The protein below binds the small molecule below.
Small molecule (SMILES): O=C1N[C@@H](Cc2ccc(O)cc2)CN[C@H]1Cc1ccc(O)cc1

Binding-site contacts:
Ligand atom NB contacts residue VAL81 of chain 1.A at 3.6 Å (h-bond).
Ligand atom CAA contacts residue VAL82 of chain 1.A at 3.6 Å (hydrophobic).
Ligand atom NA contacts residue HEM1 of chain 1.B at 4.0 Å.
Ligand atom CGA contacts residue SO41 of chain 1.D at 3.5 Å.
Ligand atom CZA contacts residue MET61 of chain 1.A at 4.2 Å (hydrophobic).
Ligand atom CZA contacts residue PRO284 of chain 1.A at 3.9 Å (hydrophobic).
Ligand atom OHB contacts residue ALA166 of chain 1.A at 3.5 Å.
Ligand atom CD3 contacts residue THR228 of chain 1.A at 3.5 Å.
Ligand atom CD3 contacts residue PHE167 of chain 1.A at 3.7 Å (hydrophobic).
Ligand atom CD4 contacts residue VAL77 of chain 1.A at 4.0 Å (hydrophobic).
Ligand atom NA contacts residue VAL82 of chain 1.A at 4.1 Å.
Ligand atom CD1 contacts residue SO41 of chain 1.D at 3.0 Å.
Ligand atom CZB contacts residue VAL77 of chain 1.A at 3.8 Å (hydrophobic).
Ligand atom CD4 contacts residue PHE167 of chain 1.A at 3.8 Å (hydrophobic).
Ligand atom CE2 contacts residue PRO284 of chain 1.A at 3.9 Å (hydrophobic).
Ligand atom CE4 contacts residue VAL77 of chain 1.A at 3.4 Å (hydrophobic).
Ligand atom CBB contacts residue SO41 of chain 1.D at 3.3 Å.
Ligand atom OHB contacts residue VAL77 of chain 1.A at 3.9 Å.
Ligand atom CA contacts residue SO41 of chain 1.D at 4.1 Å.
Ligand atom CD3 contacts residue ALA232 of chain 1.A at 4.2 Å (hydrophobic).
Ligand atom CAA contacts residue SO41 of chain 1.D at 4.0 Å.
Ligand atom CGB contacts residue PHE167 of chain 1.A at 3.8 Å (hydrophobic).
Ligand atom CE2 contacts residue MET61 of chain 1.A at 3.1 Å (hydrophobic).
Ligand atom CE1 contacts residue GLN384 of chain 1.A at 3.8 Å.
Ligand atom CZB contacts residue PHE167 of chain 1.A at 3.8 Å (hydrophobic).
Ligand atom OB contacts residue HEM1 of chain 1.B at 3.4 Å.
Ligand atom OHA contacts residue PRO284 of chain 1.A at 3.3 Å.
Ligand atom CBA contacts residue SO41 of chain 1.D at 3.2 Å.
Ligand atom NA contacts residue ASN84 of chain 1.A at 4.0 Å.
Ligand atom CE3 contacts residue PHE167 of chain 1.A at 3.7 Å (hydrophobic).
Ligand atom CAA contacts residue VAL81 of chain 1.A at 4.1 Å (hydrophobic).
Ligand atom CGA contacts residue MET61 of chain 1.A at 4.1 Å (hydrophobic).
Ligand atom CE3 contacts residue THR228 of chain 1.A at 3.8 Å.
Ligand atom CB contacts residue ASN84 of chain 1.A at 3.7 Å.
Ligand atom CE4 contacts residue PHE167 of chain 1.A at 3.8 Å (hydrophobic).
Ligand atom CE4 contacts residue THR76 of chain 1.A at 4.1 Å.
Ligand atom OB contacts residue ASN84 of chain 1.A at 2.9 Å (h-bond).
Ligand atom OHB contacts residue TRP181 of chain 1.A at 4.0 Å.
Ligand atom CA contacts residue VAL81 of chain 1.A at 4.0 Å (hydrophobic).
Ligand atom CD2 contacts residue MET61 of chain 1.A at 2.9 Å (hydrophobic).

Sequence of chain 1.A:
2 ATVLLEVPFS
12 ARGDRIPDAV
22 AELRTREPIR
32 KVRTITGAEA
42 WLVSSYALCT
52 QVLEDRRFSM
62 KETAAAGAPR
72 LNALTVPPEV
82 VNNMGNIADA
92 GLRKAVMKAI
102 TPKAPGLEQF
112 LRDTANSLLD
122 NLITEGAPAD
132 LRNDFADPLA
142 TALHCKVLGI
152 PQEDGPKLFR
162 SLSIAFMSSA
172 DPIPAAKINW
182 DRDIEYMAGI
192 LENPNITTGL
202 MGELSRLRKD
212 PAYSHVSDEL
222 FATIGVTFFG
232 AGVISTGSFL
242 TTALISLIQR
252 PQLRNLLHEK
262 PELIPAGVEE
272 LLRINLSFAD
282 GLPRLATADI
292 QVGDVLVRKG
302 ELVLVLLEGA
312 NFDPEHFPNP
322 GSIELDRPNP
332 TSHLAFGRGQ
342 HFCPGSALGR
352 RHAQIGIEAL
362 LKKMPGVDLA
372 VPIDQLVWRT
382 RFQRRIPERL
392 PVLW